Sequence of chain 1.B:
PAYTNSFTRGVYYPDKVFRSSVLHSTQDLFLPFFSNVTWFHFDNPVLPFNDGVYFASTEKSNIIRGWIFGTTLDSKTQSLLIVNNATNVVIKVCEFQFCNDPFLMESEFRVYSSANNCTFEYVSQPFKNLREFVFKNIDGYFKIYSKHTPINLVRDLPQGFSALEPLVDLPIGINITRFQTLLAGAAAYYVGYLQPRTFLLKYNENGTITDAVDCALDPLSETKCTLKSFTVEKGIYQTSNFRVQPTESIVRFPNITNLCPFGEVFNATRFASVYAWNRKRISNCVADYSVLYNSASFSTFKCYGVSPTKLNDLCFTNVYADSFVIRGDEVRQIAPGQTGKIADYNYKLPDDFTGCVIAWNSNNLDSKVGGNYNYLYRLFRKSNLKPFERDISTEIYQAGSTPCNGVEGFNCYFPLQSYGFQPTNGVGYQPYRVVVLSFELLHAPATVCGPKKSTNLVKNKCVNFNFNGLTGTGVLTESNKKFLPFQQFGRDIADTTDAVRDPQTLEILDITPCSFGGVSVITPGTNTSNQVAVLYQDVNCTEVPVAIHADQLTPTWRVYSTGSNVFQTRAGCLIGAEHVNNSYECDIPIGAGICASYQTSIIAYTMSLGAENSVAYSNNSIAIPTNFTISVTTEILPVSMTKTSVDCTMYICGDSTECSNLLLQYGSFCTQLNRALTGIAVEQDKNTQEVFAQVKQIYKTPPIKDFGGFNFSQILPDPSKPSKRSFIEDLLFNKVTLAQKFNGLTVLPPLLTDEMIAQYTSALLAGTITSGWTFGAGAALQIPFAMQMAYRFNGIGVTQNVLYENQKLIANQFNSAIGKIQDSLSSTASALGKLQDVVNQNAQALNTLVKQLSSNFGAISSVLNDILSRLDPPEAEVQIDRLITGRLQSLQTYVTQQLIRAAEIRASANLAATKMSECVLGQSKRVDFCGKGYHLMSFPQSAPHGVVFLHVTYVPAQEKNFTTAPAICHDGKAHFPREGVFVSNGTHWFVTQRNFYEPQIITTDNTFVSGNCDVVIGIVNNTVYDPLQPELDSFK

This protein binds this small molecule.
Small molecule (SMILES): CC(=O)N[C@@H]1[C@@H](O)[C@H](O)[C@@H](CO)O[C@H]1O

Binding-site contacts:
Ligand atom N2 contacts residue THR604 of chain 1.B at 3.9 Å.
Ligand atom O5 contacts residue ASN603 of chain 1.B at 2.4 Å (h-bond).
Ligand atom C1 contacts residue THR604 of chain 1.B at 4.0 Å.
Ligand atom C2 contacts residue ASN603 of chain 1.B at 2.5 Å.
Ligand atom N2 contacts residue ASN603 of chain 1.B at 2.9 Å (h-bond).
Ligand atom C7 contacts residue ASN603 of chain 1.B at 3.6 Å.
Ligand atom C8 contacts residue ASN603 of chain 1.B at 3.9 Å.
Ligand atom C5 contacts residue ASN603 of chain 1.B at 3.7 Å.
Ligand atom O7 contacts residue ASN603 of chain 1.B at 3.9 Å.
Ligand atom C1 contacts residue ASN603 of chain 1.B at 1.4 Å.
Ligand atom C4 contacts residue ASN603 of chain 1.B at 4.3 Å.
Ligand atom C3 contacts residue ASN603 of chain 1.B at 3.8 Å.
Ligand atom C2 contacts residue THR604 of chain 1.B at 4.4 Å.